Sequence of chain 1.G:
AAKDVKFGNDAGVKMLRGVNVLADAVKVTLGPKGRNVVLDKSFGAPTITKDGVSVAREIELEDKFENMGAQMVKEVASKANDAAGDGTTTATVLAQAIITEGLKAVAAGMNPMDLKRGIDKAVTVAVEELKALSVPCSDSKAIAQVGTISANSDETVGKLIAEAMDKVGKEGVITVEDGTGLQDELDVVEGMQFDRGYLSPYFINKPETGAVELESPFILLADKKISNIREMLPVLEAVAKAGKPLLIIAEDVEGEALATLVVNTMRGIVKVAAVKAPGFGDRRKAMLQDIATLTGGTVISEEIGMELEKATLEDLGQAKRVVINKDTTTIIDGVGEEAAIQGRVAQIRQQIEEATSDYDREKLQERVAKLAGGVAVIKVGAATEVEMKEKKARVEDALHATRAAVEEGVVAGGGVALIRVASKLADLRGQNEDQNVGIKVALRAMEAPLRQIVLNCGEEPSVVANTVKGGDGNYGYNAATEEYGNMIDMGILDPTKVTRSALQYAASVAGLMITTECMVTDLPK

A small-molecule ligand and the protein it binds are described below.
Small molecule (SMILES): Nc1ncnc2c1ncn2[C@@H]1O[C@H](COP(=O)(O)OP(=O)(O)OP(O)(O)=S)[C@@H](O)[C@H]1O

Binding-site contacts:
Ligand atom N6 contacts residue ALA480 of chain 1.G at 3.5 Å (h-bond).
Ligand atom N6 contacts residue ILE492 of chain 1.G at 3.5 Å.
Ligand atom S1G contacts residue THR89 of chain 1.G at 2.8 Å (h-bond).
Ligand atom PG contacts residue MG1 of chain 1.IA at 3.5 Å.
Ligand atom O2B contacts residue GLY87 of chain 1.G at 3.5 Å.
Ligand atom C2 contacts residue ALA479 of chain 1.G at 3.6 Å (hydrophobic).
Ligand atom PB contacts residue MG1 of chain 1.IA at 3.4 Å.
Ligand atom O1B contacts residue GLY87 of chain 1.G at 3.0 Å (h-bond).
Ligand atom O3G contacts residue MG1 of chain 1.IA at 2.1 Å.
Ligand atom O1A contacts residue THR29 of chain 1.G at 3.6 Å (h-bond).
Ligand atom N1 contacts residue ALA479 of chain 1.G at 2.8 Å (h-bond).
Ligand atom O1A contacts residue GLY31 of chain 1.G at 3.0 Å (h-bond).
Ligand atom O2G contacts residue THR88 of chain 1.G at 3.1 Å (h-bond).
Ligand atom O5' contacts residue GLY31 of chain 1.G at 3.3 Å (h-bond).
Ligand atom C3' contacts residue ASP494 of chain 1.G at 3.5 Å.
Ligand atom O3G contacts residue ASP86 of chain 1.G at 3.3 Å (salt-bridge).
Ligand atom O3' contacts residue ASP494 of chain 1.G at 3.1 Å (salt-bridge).
Ligand atom S1G contacts residue GLY52 of chain 1.G at 3.3 Å (h-bond).
Ligand atom O2' contacts residue GLY414 of chain 1.G at 2.8 Å (h-bond).
Ligand atom C4 contacts residue PRO32 of chain 1.G at 3.5 Å (hydrophobic).
Ligand atom PG contacts residue THR89 of chain 1.G at 3.6 Å.
Ligand atom C2' contacts residue ASP494 of chain 1.G at 3.2 Å.
Ligand atom C2 contacts residue GLY414 of chain 1.G at 3.6 Å.
Ligand atom O3B contacts residue THR89 of chain 1.G at 3.0 Å (h-bond).
Ligand atom O1B contacts residue ASP86 of chain 1.G at 2.9 Å (salt-bridge).
Ligand atom C5 contacts residue PRO32 of chain 1.G at 3.6 Å (hydrophobic).
Ligand atom O2' contacts residue ASP494 of chain 1.G at 2.6 Å (salt-bridge).
Ligand atom O2A contacts residue MG1 of chain 1.IA at 1.9 Å.
Ligand atom O2' contacts residue GLY413 of chain 1.G at 3.2 Å.
Ligand atom C6 contacts residue PRO32 of chain 1.G at 3.6 Å (hydrophobic).
Ligand atom O3B contacts residue THR88 of chain 1.G at 3.4 Å (h-bond).
Ligand atom N3 contacts residue GLY414 of chain 1.G at 3.2 Å.
Ligand atom O1A contacts residue K1 of chain 1.JA at 2.5 Å.
Ligand atom O1B contacts residue MG1 of chain 1.IA at 2.5 Å.
Ligand atom N6 contacts residue ASN478 of chain 1.G at 3.2 Å (h-bond).
Ligand atom O3A contacts residue MG1 of chain 1.IA at 3.5 Å.
Ligand atom O2G contacts residue GLY87 of chain 1.G at 3.5 Å (h-bond).
Ligand atom O4' contacts residue GLY31 of chain 1.G at 3.5 Å.
Ligand atom O2B contacts residue THR90 of chain 1.G at 2.6 Å (h-bond).
Ligand atom PA contacts residue MG1 of chain 1.IA at 3.4 Å.